This protein binds this small molecule.
Small molecule (SMILES): OC[C@H]1O[C@@H](O[C@H]2[C@H](O)[C@@H](O)[C@H](O)O[C@@H]2CO)[C@H](O)[C@@H](O)[C@@H]1O

Sequence of chain 1.A:
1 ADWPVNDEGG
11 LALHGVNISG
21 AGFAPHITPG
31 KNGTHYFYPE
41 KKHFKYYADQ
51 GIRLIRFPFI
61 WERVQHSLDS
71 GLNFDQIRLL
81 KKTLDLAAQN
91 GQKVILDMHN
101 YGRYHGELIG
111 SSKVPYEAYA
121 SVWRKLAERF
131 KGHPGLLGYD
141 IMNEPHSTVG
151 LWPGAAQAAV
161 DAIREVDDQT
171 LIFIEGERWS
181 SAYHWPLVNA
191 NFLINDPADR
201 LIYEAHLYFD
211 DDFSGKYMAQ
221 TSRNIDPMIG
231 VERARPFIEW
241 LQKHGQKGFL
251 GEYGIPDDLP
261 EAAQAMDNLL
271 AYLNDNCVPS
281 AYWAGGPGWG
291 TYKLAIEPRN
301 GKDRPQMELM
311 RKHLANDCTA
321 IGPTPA

Binding-site contacts:
Ligand atom C6 contacts residue ARG178 of chain 1.A at 3.3 Å.
Ligand atom O6 contacts residue PHE213 of chain 1.A at 3.3 Å.
Ligand atom O2 contacts residue ARG178 of chain 1.A at 2.0 Å (salt-bridge).
Ligand atom O4 contacts residue SER181 of chain 1.A at 3.8 Å.
Ligand atom C4 contacts residue TRP179 of chain 1.A at 3.1 Å (hydrophobic).
Ligand atom O6 contacts residue GLU144 of chain 1.A at 3.6 Å (salt-bridge).
Ligand atom C1 contacts residue PHE213 of chain 1.A at 2.9 Å (hydrophobic).
Ligand atom O3 contacts residue SER214 of chain 1.A at 3.6 Å.
Ligand atom O5 contacts residue PHE213 of chain 1.A at 3.6 Å (h-bond).
Ligand atom C5 contacts residue PHE213 of chain 1.A at 3.3 Å (hydrophobic).
Ligand atom C2 contacts residue TRP179 of chain 1.A at 3.6 Å (hydrophobic).
Ligand atom O4 contacts residue ARG178 of chain 1.A at 3.6 Å (salt-bridge).
Ligand atom C6 contacts residue TRS1 of chain 1.G at 3.5 Å.
Ligand atom O6 contacts residue TYR208 of chain 1.A at 3.4 Å.
Ligand atom C3 contacts residue SER181 of chain 1.A at 3.3 Å.
Ligand atom O6 contacts residue ARG178 of chain 1.A at 2.6 Å (salt-bridge).
Ligand atom O2 contacts residue PHE213 of chain 1.A at 3.5 Å.
Ligand atom O6 contacts residue ASP212 of chain 1.A at 2.4 Å (salt-bridge).
Ligand atom O4 contacts residue PHE213 of chain 1.A at 3.7 Å.
Ligand atom C2 contacts residue ARG178 of chain 1.A at 3.0 Å.
Ligand atom O3 contacts residue SER180 of chain 1.A at 3.4 Å.
Ligand atom O6 contacts residue SER214 of chain 1.A at 2.8 Å (h-bond).
Ligand atom C6 contacts residue ASP212 of chain 1.A at 2.8 Å.
Ligand atom C3 contacts residue ARG178 of chain 1.A at 3.7 Å.
Ligand atom C2 contacts residue LYS216 of chain 1.A at 3.3 Å.
Ligand atom O6 contacts residue TRS1 of chain 1.G at 3.0 Å (h-bond).
Ligand atom C2 contacts residue PHE213 of chain 1.A at 3.7 Å (hydrophobic).
Ligand atom C6 contacts residue GLU144 of chain 1.A at 2.9 Å.
Ligand atom C3 contacts residue TRP179 of chain 1.A at 3.5 Å (hydrophobic).
Ligand atom O3 contacts residue SER181 of chain 1.A at 2.5 Å (h-bond).
Ligand atom C4 contacts residue SER214 of chain 1.A at 3.6 Å.
Ligand atom O5 contacts residue SER214 of chain 1.A at 3.8 Å.
Ligand atom C1 contacts residue SER214 of chain 1.A at 3.5 Å.
Ligand atom O3 contacts residue TRP179 of chain 1.A at 2.7 Å (h-bond).
Ligand atom O4 contacts residue HIS206 of chain 1.A at 2.9 Å.
Ligand atom O4 contacts residue TRP179 of chain 1.A at 3.1 Å (h-bond).
Ligand atom O3 contacts residue ARG178 of chain 1.A at 2.5 Å (salt-bridge).
Ligand atom O2 contacts residue LYS216 of chain 1.A at 2.9 Å (salt-bridge).
Ligand atom O2 contacts residue SER181 of chain 1.A at 3.6 Å.
Ligand atom C6 contacts residue TYR208 of chain 1.A at 3.4 Å (hydrophobic).